This small molecule binds to this protein.
Small molecule (SMILES): Cc1cc(CCCCCOc2ccc(C3=NCCO3)cc2Cl)on1

Binding-site contacts:
Ligand atom C2A contacts residue MET224 of chain 55.A at 3.4 Å (hydrophobic).
Ligand atom C2C contacts residue TYR128 of chain 55.A at 3.8 Å (hydrophobic).
Ligand atom C6B contacts residue TYR128 of chain 55.A at 3.8 Å (hydrophobic).
Ligand atom C4B contacts residue PHE186 of chain 55.A at 3.4 Å (hydrophobic).
Ligand atom O1A contacts residue PHE186 of chain 55.A at 2.8 Å.
Ligand atom C1B contacts residue VAL188 of chain 55.A at 3.9 Å (hydrophobic).
Ligand atom C2B contacts residue TYR152 of chain 55.A at 3.8 Å (hydrophobic).
Ligand atom C5C contacts residue VAL188 of chain 55.A at 3.9 Å (hydrophobic).
Ligand atom N2 contacts residue ASN219 of chain 55.A at 3.6 Å.
Ligand atom C1C contacts residue LEU106 of chain 55.A at 3.5 Å (hydrophobic).
Ligand atom C2C contacts residue TYR197 of chain 55.A at 3.8 Å (hydrophobic).
Ligand atom C5 contacts residue LEU106 of chain 55.A at 3.7 Å (hydrophobic).
Ligand atom C4C contacts residue VAL191 of chain 55.A at 3.5 Å (hydrophobic).
Ligand atom C5B contacts residue MET224 of chain 55.A at 3.5 Å (hydrophobic).
Ligand atom CL1 contacts residue ILE104 of chain 55.A at 3.5 Å.
Ligand atom C5A contacts residue ALA150 of chain 55.A at 3.9 Å (hydrophobic).
Ligand atom C2A contacts residue PHE186 of chain 55.A at 3.2 Å (hydrophobic).
Ligand atom C4A contacts residue PRO174 of chain 55.A at 3.3 Å (hydrophobic).
Ligand atom C4B contacts residue TYR152 of chain 55.A at 3.8 Å (hydrophobic).
Ligand atom O1B contacts residue ILE104 of chain 55.A at 3.8 Å.
Ligand atom C4 contacts residue LEU106 of chain 55.A at 3.6 Å (hydrophobic).
Ligand atom C3C contacts residue TYR128 of chain 55.A at 3.4 Å (hydrophobic).
Ligand atom C4B contacts residue MET224 of chain 55.A at 3.8 Å (hydrophobic).
Ligand atom C4C contacts residue VAL188 of chain 55.A at 3.9 Å (hydrophobic).
Ligand atom N3A contacts residue PHE186 of chain 55.A at 3.9 Å.
Ligand atom N3A contacts residue ALA24 of chain 55.C at 3.6 Å.
Ligand atom N3A contacts residue PRO174 of chain 55.A at 3.7 Å.
Ligand atom C5A contacts residue PHE186 of chain 55.A at 3.4 Å (hydrophobic).
Ligand atom O1 contacts residue MET221 of chain 55.A at 3.2 Å (h-bond).
Ligand atom C2B contacts residue VAL188 of chain 55.A at 3.7 Å (hydrophobic).
Ligand atom C31 contacts residue TYR197 of chain 55.A at 3.9 Å (hydrophobic).
Ligand atom C5A contacts residue MET224 of chain 55.A at 3.5 Å (hydrophobic).
Ligand atom CL1 contacts residue TYR128 of chain 55.A at 3.3 Å.
Ligand atom C5C contacts residue TYR152 of chain 55.A at 3.9 Å (hydrophobic).
Ligand atom O1A contacts residue MET224 of chain 55.A at 2.8 Å.
Ligand atom C5C contacts residue VAL191 of chain 55.A at 3.9 Å (hydrophobic).
Ligand atom C5B contacts residue PHE186 of chain 55.A at 3.5 Å (hydrophobic).
Ligand atom C3B contacts residue TYR152 of chain 55.A at 3.7 Å (hydrophobic).
Ligand atom C5A contacts residue VAL176 of chain 55.A at 3.2 Å (hydrophobic).
Ligand atom C1C contacts residue TYR128 of chain 55.A at 3.7 Å (hydrophobic).

Sequence of chain 51.C:
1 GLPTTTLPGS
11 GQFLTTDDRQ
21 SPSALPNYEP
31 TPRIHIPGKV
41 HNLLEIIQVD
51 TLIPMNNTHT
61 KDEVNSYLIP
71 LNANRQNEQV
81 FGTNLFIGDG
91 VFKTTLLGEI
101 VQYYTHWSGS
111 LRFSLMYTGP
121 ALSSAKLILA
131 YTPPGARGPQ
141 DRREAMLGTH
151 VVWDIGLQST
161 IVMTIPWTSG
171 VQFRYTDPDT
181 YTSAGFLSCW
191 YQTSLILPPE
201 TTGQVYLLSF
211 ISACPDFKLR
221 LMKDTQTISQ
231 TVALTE

Sequence of chain 55.C:
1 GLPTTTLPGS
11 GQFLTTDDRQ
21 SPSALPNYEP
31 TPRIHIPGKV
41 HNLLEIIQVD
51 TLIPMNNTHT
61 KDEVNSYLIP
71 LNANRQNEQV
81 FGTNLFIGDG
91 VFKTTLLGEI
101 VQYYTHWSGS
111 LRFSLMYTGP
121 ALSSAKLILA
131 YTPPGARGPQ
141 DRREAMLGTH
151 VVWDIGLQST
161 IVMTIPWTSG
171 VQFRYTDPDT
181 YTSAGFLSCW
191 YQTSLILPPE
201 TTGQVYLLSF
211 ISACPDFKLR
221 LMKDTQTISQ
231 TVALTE

Sequence of chain 55.A:
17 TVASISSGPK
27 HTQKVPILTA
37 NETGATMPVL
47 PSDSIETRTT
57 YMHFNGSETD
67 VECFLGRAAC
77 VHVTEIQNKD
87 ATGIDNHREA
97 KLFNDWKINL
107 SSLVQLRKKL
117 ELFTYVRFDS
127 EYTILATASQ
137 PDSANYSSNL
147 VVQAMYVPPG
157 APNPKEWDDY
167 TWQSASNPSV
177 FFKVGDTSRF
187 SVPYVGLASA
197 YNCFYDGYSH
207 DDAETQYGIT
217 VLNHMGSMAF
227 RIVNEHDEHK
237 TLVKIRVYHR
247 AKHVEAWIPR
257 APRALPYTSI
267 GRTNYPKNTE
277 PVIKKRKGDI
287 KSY